Sequence of chain 1.I:
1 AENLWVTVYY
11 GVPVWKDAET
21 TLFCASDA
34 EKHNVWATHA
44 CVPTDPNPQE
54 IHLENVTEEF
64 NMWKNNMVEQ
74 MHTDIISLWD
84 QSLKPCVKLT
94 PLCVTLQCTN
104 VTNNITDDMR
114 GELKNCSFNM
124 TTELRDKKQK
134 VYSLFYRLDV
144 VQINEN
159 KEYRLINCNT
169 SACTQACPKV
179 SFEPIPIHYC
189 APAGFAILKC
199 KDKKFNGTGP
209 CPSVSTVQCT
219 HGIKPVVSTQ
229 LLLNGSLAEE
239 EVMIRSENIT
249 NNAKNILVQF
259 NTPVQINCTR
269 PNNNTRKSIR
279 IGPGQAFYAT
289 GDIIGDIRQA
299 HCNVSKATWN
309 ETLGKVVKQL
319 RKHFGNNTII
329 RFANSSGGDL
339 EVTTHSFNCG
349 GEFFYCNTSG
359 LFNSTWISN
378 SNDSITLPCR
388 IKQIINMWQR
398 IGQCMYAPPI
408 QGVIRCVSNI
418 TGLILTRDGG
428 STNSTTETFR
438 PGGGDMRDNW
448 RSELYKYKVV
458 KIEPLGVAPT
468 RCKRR

Binding-site contacts:
Ligand atom O5 contacts residue GLY16 of chain 1.J at 4.3 Å.
Ligand atom C1 contacts residue ASN58 of chain 1.I at 1.4 Å.
Ligand atom O7 contacts residue ASN58 of chain 1.I at 4.2 Å.
Ligand atom O6 contacts residue SER17 of chain 1.J at 3.7 Å.
Ligand atom C8 contacts residue ASN58 of chain 1.I at 3.4 Å.
Ligand atom C4 contacts residue ASN58 of chain 1.I at 4.3 Å.
Ligand atom O6 contacts residue PHE8 of chain 1.J at 3.2 Å.
Ligand atom O5 contacts residue GLU57 of chain 1.I at 4.4 Å.
Ligand atom N2 contacts residue ASN58 of chain 1.I at 2.8 Å (h-bond).
Ligand atom C1 contacts residue GLY16 of chain 1.J at 4.3 Å.
Ligand atom C6 contacts residue PHE8 of chain 1.J at 4.3 Å (hydrophobic).
Ligand atom C2 contacts residue ASN58 of chain 1.I at 2.4 Å.
Ligand atom C3 contacts residue ASN58 of chain 1.I at 3.8 Å.
Ligand atom C5 contacts residue GLY16 of chain 1.J at 4.3 Å.
Ligand atom C5 contacts residue ASN58 of chain 1.I at 3.7 Å.
Ligand atom C6 contacts residue SER17 of chain 1.J at 4.3 Å.
Ligand atom C7 contacts residue ASN58 of chain 1.I at 3.3 Å.
Ligand atom C6 contacts residue GLU57 of chain 1.I at 3.6 Å.
Ligand atom O5 contacts residue ASN58 of chain 1.I at 2.5 Å (h-bond).

The protein below binds the small molecule below.
Small molecule (SMILES): CC(=O)N[C@@H]1[C@@H](O)[C@H](O)[C@@H](CO)O[C@H]1O

Sequence of chain 1.J:
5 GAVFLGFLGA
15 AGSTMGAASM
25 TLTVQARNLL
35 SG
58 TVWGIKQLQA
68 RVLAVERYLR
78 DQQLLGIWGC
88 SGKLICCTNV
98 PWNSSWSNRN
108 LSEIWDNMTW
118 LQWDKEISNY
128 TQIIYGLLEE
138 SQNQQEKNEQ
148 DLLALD